Binding-site contacts:
Ligand atom O contacts residue GLY105 of chain 1.D at 2.9 Å (h-bond).
Ligand atom OD1 contacts residue HIS53 of chain 1.D at 3.5 Å (h-bond).
Ligand atom CZ2 contacts residue HIS74 of chain 1.D at 3.4 Å.
Ligand atom O contacts residue ALA96 of chain 1.D at 3.4 Å (h-bond).
Ligand atom OD2 contacts residue HIS53 of chain 1.D at 3.4 Å.
Ligand atom CE3 contacts residue GLY105 of chain 1.D at 3.6 Å.
Ligand atom OE2 contacts residue PRO98 of chain 1.D at 3.5 Å.
Ligand atom CZ3 contacts residue ARG108 of chain 1.D at 3.5 Å.
Ligand atom CH2 contacts residue LYS72 of chain 1.D at 3.6 Å.
Ligand atom CA contacts residue ALA96 of chain 1.D at 3.6 Å (hydrophobic).
Ligand atom CZ2 contacts residue GLY105 of chain 1.D at 3.6 Å.
Ligand atom O contacts residue HIS74 of chain 1.D at 2.8 Å (h-bond).
Ligand atom CH2 contacts residue ARG108 of chain 1.D at 3.6 Å.
Ligand atom CG contacts residue ARG108 of chain 1.D at 3.4 Å.
Ligand atom CB contacts residue ARG108 of chain 1.D at 3.4 Å.
Ligand atom O contacts residue SER103 of chain 1.D at 3.5 Å (h-bond).
Ligand atom CZ3 contacts residue ASN76 of chain 1.D at 3.5 Å.
Ligand atom CE3 contacts residue ASN76 of chain 1.D at 3.4 Å.
Ligand atom CD2 contacts residue ARG108 of chain 1.D at 3.4 Å.
Ligand atom N contacts residue ALA96 of chain 1.D at 2.8 Å (h-bond).
Ligand atom O contacts residue ASN76 of chain 1.D at 2.6 Å (h-bond).
Ligand atom CH2 contacts residue LEU107 of chain 1.D at 3.6 Å (hydrophobic).
Ligand atom CZ3 contacts residue LEU107 of chain 1.D at 3.6 Å (hydrophobic).
Ligand atom CB contacts residue GLU43 of chain 1.D at 3.4 Å.
Ligand atom CA contacts residue SER103 of chain 1.D at 3.6 Å.
Ligand atom CE3 contacts residue ARG108 of chain 1.D at 3.5 Å.
Ligand atom CD1 contacts residue ARG108 of chain 1.D at 3.5 Å.
Ligand atom CZ3 contacts residue GLY105 of chain 1.D at 3.6 Å.
Ligand atom CE2 contacts residue GLY105 of chain 1.D at 3.6 Å.
Ligand atom NE1 contacts residue GLY105 of chain 1.D at 3.0 Å (h-bond).
Ligand atom CG contacts residue GLU43 of chain 1.D at 3.4 Å.
Ligand atom NE1 contacts residue ARG108 of chain 1.D at 3.6 Å (salt-bridge).
Ligand atom O contacts residue PRO98 of chain 1.D at 3.3 Å.
Ligand atom CB contacts residue ALA96 of chain 1.D at 3.6 Å (hydrophobic).
Ligand atom O contacts residue LYS95 of chain 1.D at 3.3 Å.
Ligand atom NE1 contacts residue HIS74 of chain 1.D at 3.3 Å.
Ligand atom CH2 contacts residue ASN76 of chain 1.D at 3.6 Å.
Ligand atom OD2 contacts residue HIS49 of chain 1.D at 3.2 Å (h-bond).
Ligand atom OD2 contacts residue GLU43 of chain 1.D at 2.9 Å (salt-bridge).
Ligand atom CE2 contacts residue ARG108 of chain 1.D at 3.6 Å.

Sequence of chain 1.D:
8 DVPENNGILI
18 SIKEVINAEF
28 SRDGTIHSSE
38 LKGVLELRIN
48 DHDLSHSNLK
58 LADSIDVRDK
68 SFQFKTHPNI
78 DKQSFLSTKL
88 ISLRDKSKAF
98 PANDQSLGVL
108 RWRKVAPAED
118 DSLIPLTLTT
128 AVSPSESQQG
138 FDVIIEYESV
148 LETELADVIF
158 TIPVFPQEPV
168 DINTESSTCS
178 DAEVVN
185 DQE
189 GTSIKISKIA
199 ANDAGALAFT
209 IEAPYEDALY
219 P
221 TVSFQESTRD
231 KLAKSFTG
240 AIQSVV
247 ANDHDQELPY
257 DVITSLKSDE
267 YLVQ

A protein and the small-molecule ligand that binds it are described below.
Small molecule (SMILES): C[Se]CC[C@H](NC(=O)[C@H](CCC(=O)O)NC(=O)[C@H](CC1=c2ccccc2=NC1)NC(=O)[C@H](CC(N)=O)NC(=O)[C@H](CC1=CN=C2CC=CC=C12)NC(=O)[C@H](CC(=O)O)NC(=O)[C@@H](N)CC(=O)O)C(=O)N[C@@H](CCC(=O)O)C(=O)N[C@@H](CC(=O)O)C(=O)O